Sequence of chain 1.A:
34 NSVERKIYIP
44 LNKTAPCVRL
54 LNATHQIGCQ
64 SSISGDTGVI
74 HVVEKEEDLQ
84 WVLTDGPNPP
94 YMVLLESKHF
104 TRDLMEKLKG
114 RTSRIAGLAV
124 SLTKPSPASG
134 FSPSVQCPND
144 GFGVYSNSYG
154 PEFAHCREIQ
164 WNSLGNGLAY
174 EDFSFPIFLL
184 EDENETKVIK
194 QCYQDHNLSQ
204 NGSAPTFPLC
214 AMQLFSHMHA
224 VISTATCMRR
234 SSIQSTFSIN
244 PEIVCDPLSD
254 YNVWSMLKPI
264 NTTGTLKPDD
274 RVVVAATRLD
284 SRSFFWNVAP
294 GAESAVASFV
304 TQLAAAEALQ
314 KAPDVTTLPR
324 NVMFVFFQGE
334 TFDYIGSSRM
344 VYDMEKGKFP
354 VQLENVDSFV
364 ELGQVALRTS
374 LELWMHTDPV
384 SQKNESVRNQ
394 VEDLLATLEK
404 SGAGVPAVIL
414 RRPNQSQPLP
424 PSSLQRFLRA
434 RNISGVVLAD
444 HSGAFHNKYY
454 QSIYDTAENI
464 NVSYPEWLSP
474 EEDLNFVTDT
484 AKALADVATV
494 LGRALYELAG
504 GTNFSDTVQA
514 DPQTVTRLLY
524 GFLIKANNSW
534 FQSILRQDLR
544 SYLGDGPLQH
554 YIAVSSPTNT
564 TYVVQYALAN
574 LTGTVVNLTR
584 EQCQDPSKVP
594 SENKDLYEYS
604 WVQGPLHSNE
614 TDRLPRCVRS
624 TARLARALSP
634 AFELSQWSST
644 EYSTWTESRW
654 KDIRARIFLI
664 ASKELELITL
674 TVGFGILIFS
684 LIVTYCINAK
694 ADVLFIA

Binding-site contacts:
Ligand atom C2 contacts residue SER544 of chain 1.A at 4.3 Å.
Ligand atom C2 contacts residue ASN562 of chain 1.A at 2.5 Å.
Ligand atom O7 contacts residue ASN562 of chain 1.A at 4.1 Å.
Ligand atom C8 contacts residue GLN552 of chain 1.A at 4.2 Å.
Ligand atom C2 contacts residue TYR545 of chain 1.A at 4.2 Å (hydrophobic).
Ligand atom N2 contacts residue ASN562 of chain 1.A at 2.9 Å (h-bond).
Ligand atom C3 contacts residue SER544 of chain 1.A at 4.3 Å.
Ligand atom C4 contacts residue SER544 of chain 1.A at 3.5 Å.
Ligand atom C6 contacts residue SER544 of chain 1.A at 3.9 Å.
Ligand atom C7 contacts residue GLY547 of chain 1.A at 4.1 Å.
Ligand atom C8 contacts residue LEU551 of chain 1.A at 4.1 Å (hydrophobic).
Ligand atom O6 contacts residue SER544 of chain 1.A at 2.8 Å (h-bond).
Ligand atom C5 contacts residue TYR545 of chain 1.A at 4.2 Å (hydrophobic).
Ligand atom O7 contacts residue GLY547 of chain 1.A at 2.9 Å (h-bond).
Ligand atom O5 contacts residue TYR545 of chain 1.A at 3.2 Å.
Ligand atom C7 contacts residue ASN562 of chain 1.A at 3.7 Å.
Ligand atom C8 contacts residue PRO550 of chain 1.A at 3.8 Å (hydrophobic).
Ligand atom C6 contacts residue TYR545 of chain 1.A at 4.0 Å (hydrophobic).
Ligand atom O7 contacts residue LEU546 of chain 1.A at 4.0 Å.
Ligand atom O7 contacts residue TYR545 of chain 1.A at 3.9 Å.
Ligand atom O5 contacts residue SER544 of chain 1.A at 3.8 Å.
Ligand atom O6 contacts residue TYR545 of chain 1.A at 3.8 Å.
Ligand atom C7 contacts residue LEU551 of chain 1.A at 4.2 Å (hydrophobic).
Ligand atom O4 contacts residue SER544 of chain 1.A at 4.5 Å.
Ligand atom C5 contacts residue ASN562 of chain 1.A at 3.7 Å.
Ligand atom C7 contacts residue TYR545 of chain 1.A at 4.5 Å (hydrophobic).
Ligand atom C1 contacts residue ASN562 of chain 1.A at 1.4 Å.
Ligand atom O7 contacts residue LEU551 of chain 1.A at 4.1 Å.
Ligand atom C5 contacts residue SER544 of chain 1.A at 4.0 Å.
Ligand atom C1 contacts residue SER544 of chain 1.A at 4.3 Å.
Ligand atom C4 contacts residue ASN562 of chain 1.A at 4.2 Å.
Ligand atom C1 contacts residue TYR545 of chain 1.A at 3.9 Å (hydrophobic).
Ligand atom C3 contacts residue ASN562 of chain 1.A at 3.8 Å.
Ligand atom O5 contacts residue ASN562 of chain 1.A at 2.4 Å (h-bond).

The protein below binds the small molecule below.
Small molecule (SMILES): CC(=O)N[C@H]1[C@H](O[C@H]2[C@H](O)[C@@H](NC(C)=O)CO[C@@H]2CO)O[C@H](CO)[C@@H](O)[C@@H]1O